Binding-site contacts:
Ligand atom O7 contacts residue GLU679 of chain 1.A at 4.3 Å.
Ligand atom C2 contacts residue ASN680 of chain 1.A at 2.5 Å.
Ligand atom N2 contacts residue ASN680 of chain 1.A at 2.9 Å (h-bond).
Ligand atom C8 contacts residue GLU679 of chain 1.A at 3.1 Å.
Ligand atom C4 contacts residue ASN680 of chain 1.A at 4.2 Å.
Ligand atom O7 contacts residue ASN680 of chain 1.A at 4.2 Å.
Ligand atom O5 contacts residue ASN680 of chain 1.A at 2.4 Å (h-bond).
Ligand atom C7 contacts residue ASN680 of chain 1.A at 3.8 Å.
Ligand atom C3 contacts residue ASN680 of chain 1.A at 3.8 Å.
Ligand atom C1 contacts residue ASN680 of chain 1.A at 1.4 Å.
Ligand atom C5 contacts residue ASN680 of chain 1.A at 3.7 Å.
Ligand atom C7 contacts residue GLU679 of chain 1.A at 4.0 Å.

A protein and the small-molecule ligand that binds it are described below.
Small molecule (SMILES): CC(=O)N[C@@H]1[C@@H](O)[C@H](O)[C@@H](CO)O[C@H]1O

Sequence of chain 1.A:
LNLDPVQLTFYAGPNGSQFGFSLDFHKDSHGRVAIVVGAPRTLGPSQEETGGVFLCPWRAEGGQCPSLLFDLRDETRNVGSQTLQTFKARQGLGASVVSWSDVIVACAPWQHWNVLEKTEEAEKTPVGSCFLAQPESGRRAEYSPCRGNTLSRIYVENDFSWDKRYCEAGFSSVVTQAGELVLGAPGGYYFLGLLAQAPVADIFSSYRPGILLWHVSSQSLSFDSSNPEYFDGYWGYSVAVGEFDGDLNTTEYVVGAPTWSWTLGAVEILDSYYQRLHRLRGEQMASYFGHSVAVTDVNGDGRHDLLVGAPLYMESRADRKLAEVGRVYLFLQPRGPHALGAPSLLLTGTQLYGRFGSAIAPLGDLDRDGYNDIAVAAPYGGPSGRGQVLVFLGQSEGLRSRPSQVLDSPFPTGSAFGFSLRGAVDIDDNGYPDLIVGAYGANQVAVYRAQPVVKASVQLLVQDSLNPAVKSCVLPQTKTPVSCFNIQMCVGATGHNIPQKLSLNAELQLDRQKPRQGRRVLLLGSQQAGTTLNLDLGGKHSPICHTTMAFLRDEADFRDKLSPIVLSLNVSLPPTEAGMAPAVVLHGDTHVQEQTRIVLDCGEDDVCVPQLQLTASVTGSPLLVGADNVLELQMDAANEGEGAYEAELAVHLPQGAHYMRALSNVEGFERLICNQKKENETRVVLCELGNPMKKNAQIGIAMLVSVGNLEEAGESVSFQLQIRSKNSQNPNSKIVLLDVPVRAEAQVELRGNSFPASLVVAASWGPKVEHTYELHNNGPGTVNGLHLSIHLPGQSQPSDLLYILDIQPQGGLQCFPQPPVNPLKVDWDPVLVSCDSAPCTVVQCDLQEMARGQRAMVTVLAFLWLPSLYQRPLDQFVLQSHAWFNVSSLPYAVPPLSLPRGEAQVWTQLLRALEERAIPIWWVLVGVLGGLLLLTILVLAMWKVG